The small molecule below binds the protein below.
Small molecule (SMILES): Cc1nnc(C2CC2)n1-c1ccccc1

Binding-site contacts:
Ligand atom N4 contacts residue ARG85 of chain 1.D at 3.0 Å (salt-bridge).
Ligand atom C2 contacts residue ARG85 of chain 1.D at 4.3 Å.
Ligand atom C10 contacts residue ARG85 of chain 1.D at 3.6 Å.
Ligand atom C9 contacts residue LEU61 of chain 1.D at 4.1 Å (hydrophobic).
Ligand atom N1 contacts residue TYR130 of chain 1.D at 4.2 Å.
Ligand atom C14 contacts residue ASP131 of chain 1.D at 3.8 Å.
Ligand atom C7 contacts residue TYR130 of chain 1.D at 4.0 Å (hydrophobic).
Ligand atom C12 contacts residue LEU87 of chain 1.D at 4.2 Å (hydrophobic).
Ligand atom N4 contacts residue TYR130 of chain 1.D at 3.7 Å.
Ligand atom C11 contacts residue LEU135 of chain 1.D at 3.8 Å (hydrophobic).
Ligand atom C10 contacts residue LEU61 of chain 1.D at 4.3 Å (hydrophobic).
Ligand atom C6 contacts residue LEU87 of chain 1.D at 4.1 Å (hydrophobic).
Ligand atom C6 contacts residue THR113 of chain 1.D at 3.4 Å.
Ligand atom C6 contacts residue ARG85 of chain 1.D at 4.2 Å.
Ligand atom N3 contacts residue TYR130 of chain 1.D at 4.1 Å.
Ligand atom C15 contacts residue ARG85 of chain 1.D at 4.2 Å.
Ligand atom C11 contacts residue VAL62 of chain 1.D at 3.7 Å (hydrophobic).
Ligand atom C9 contacts residue LEU87 of chain 1.D at 4.0 Å (hydrophobic).
Ligand atom C14 contacts residue TYR130 of chain 1.D at 3.5 Å (hydrophobic).
Ligand atom C11 contacts residue LEU87 of chain 1.D at 3.6 Å (hydrophobic).
Ligand atom C10 contacts residue VAL62 of chain 1.D at 3.4 Å (hydrophobic).
Ligand atom C13 contacts residue TYR130 of chain 1.D at 4.1 Å (hydrophobic).
Ligand atom N1 contacts residue ARG85 of chain 1.D at 4.5 Å.
Ligand atom C13 contacts residue VAL132 of chain 1.D at 3.6 Å (hydrophobic).
Ligand atom C6 contacts residue TYR130 of chain 1.D at 3.8 Å (hydrophobic).
Ligand atom C10 contacts residue LEU86 of chain 1.D at 4.3 Å (hydrophobic).
Ligand atom C7 contacts residue VAL132 of chain 1.D at 4.2 Å (hydrophobic).
Ligand atom C15 contacts residue LEU61 of chain 1.D at 3.7 Å (hydrophobic).
Ligand atom C5 contacts residue ARG85 of chain 1.D at 3.7 Å.
Ligand atom C12 contacts residue VAL132 of chain 1.D at 4.0 Å (hydrophobic).
Ligand atom C2 contacts residue TYR130 of chain 1.D at 4.3 Å (hydrophobic).
Ligand atom C12 contacts residue LEU135 of chain 1.D at 3.9 Å (hydrophobic).
Ligand atom C8 contacts residue LEU61 of chain 1.D at 4.4 Å (hydrophobic).
Ligand atom C10 contacts residue LEU87 of chain 1.D at 3.5 Å (hydrophobic).
Ligand atom C9 contacts residue ARG85 of chain 1.D at 3.7 Å.
Ligand atom C7 contacts residue LEU61 of chain 1.D at 3.9 Å (hydrophobic).
Ligand atom C5 contacts residue TYR130 of chain 1.D at 3.7 Å (hydrophobic).
Ligand atom N3 contacts residue ARG85 of chain 1.D at 3.5 Å (salt-bridge).
Ligand atom C11 contacts residue LEU61 of chain 1.D at 4.3 Å (hydrophobic).

Sequence of chain 1.D:
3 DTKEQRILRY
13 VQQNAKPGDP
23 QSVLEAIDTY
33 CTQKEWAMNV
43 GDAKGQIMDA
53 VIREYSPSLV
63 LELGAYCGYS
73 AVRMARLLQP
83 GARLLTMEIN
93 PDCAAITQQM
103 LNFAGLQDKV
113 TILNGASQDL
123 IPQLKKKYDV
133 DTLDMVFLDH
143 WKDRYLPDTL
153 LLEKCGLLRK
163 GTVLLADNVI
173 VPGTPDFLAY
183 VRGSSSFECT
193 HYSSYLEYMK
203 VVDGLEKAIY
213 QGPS